Sequence of chain 1.A:
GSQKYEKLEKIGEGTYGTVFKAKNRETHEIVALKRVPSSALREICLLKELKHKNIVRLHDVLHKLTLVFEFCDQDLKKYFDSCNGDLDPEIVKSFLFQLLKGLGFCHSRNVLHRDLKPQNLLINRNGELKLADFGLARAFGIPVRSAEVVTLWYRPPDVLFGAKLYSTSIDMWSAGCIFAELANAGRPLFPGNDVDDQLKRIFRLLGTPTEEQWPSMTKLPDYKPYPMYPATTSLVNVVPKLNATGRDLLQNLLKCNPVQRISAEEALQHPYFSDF

A small-molecule ligand and the protein it binds are described below.
Small molecule (SMILES): NS(=O)(=O)c1cc(-c2nc3ccccc3s2)cs1

Binding-site contacts:
Ligand atom C12 contacts residue ASP90 of chain 1.A at 3.9 Å.
Ligand atom C2 contacts residue ASP148 of chain 1.A at 3.4 Å.
Ligand atom S13 contacts residue CYS87 of chain 1.A at 3.1 Å (h-bond).
Ligand atom C4 contacts residue VAL22 of chain 1.A at 3.9 Å (hydrophobic).
Ligand atom C10 contacts residue ILE14 of chain 1.A at 3.5 Å (hydrophobic).
Ligand atom S15 contacts residue ASP90 of chain 1.A at 3.8 Å.
Ligand atom C6 contacts residue PHE84 of chain 1.A at 4.1 Å (hydrophobic).
Ligand atom C3 contacts residue ASP148 of chain 1.A at 3.3 Å.
Ligand atom N18 contacts residue ILE14 of chain 1.A at 2.8 Å (h-bond).
Ligand atom S13 contacts residue ASP88 of chain 1.A at 3.5 Å (salt-bridge).
Ligand atom O17 contacts residue ASP90 of chain 1.A at 3.0 Å (salt-bridge).
Ligand atom C14 contacts residue ILE14 of chain 1.A at 3.6 Å (hydrophobic).
Ligand atom C5 contacts residue VAL22 of chain 1.A at 3.9 Å (hydrophobic).
Ligand atom S15 contacts residue LYS93 of chain 1.A at 4.0 Å.
Ligand atom O17 contacts residue LYS93 of chain 1.A at 3.3 Å.
Ligand atom N18 contacts residue LYS93 of chain 1.A at 3.6 Å.
Ligand atom C2 contacts residue ALA147 of chain 1.A at 4.0 Å (hydrophobic).
Ligand atom C6 contacts residue LEU137 of chain 1.A at 3.8 Å (hydrophobic).
Ligand atom C5 contacts residue LEU137 of chain 1.A at 3.8 Å (hydrophobic).
Ligand atom C3 contacts residue VAL22 of chain 1.A at 3.8 Å (hydrophobic).
Ligand atom S13 contacts residue ASP90 of chain 1.A at 4.0 Å.
Ligand atom C10 contacts residue LEU137 of chain 1.A at 3.9 Å (hydrophobic).
Ligand atom C12 contacts residue ILE14 of chain 1.A at 3.8 Å (hydrophobic).
Ligand atom O16 contacts residue ILE14 of chain 1.A at 3.6 Å.
Ligand atom S15 contacts residue ILE14 of chain 1.A at 3.6 Å.
Ligand atom C1 contacts residue PHE84 of chain 1.A at 3.6 Å (hydrophobic).
Ligand atom N7 contacts residue ILE14 of chain 1.A at 4.0 Å.
Ligand atom S13 contacts residue GLN89 of chain 1.A at 3.7 Å.
Ligand atom C11 contacts residue ILE14 of chain 1.A at 3.5 Å (hydrophobic).
Ligand atom N18 contacts residue ASP90 of chain 1.A at 2.9 Å (salt-bridge).
Ligand atom N7 contacts residue ALA35 of chain 1.A at 4.0 Å.
Ligand atom S9 contacts residue LEU137 of chain 1.A at 3.9 Å.
Ligand atom C14 contacts residue CYS87 of chain 1.A at 3.1 Å (hydrophobic).
Ligand atom C8 contacts residue LEU137 of chain 1.A at 3.5 Å (hydrophobic).
Ligand atom C2 contacts residue LYS37 of chain 1.A at 3.7 Å.
Ligand atom N7 contacts residue LEU137 of chain 1.A at 3.7 Å.
Ligand atom C6 contacts residue ALA35 of chain 1.A at 3.7 Å (hydrophobic).
Ligand atom C8 contacts residue ILE14 of chain 1.A at 3.9 Å (hydrophobic).
Ligand atom C5 contacts residue ALA35 of chain 1.A at 4.0 Å (hydrophobic).
Ligand atom O17 contacts residue GLN89 of chain 1.A at 3.4 Å.